Binding-site contacts:
Ligand atom N3A contacts residue LEU217 of chain 54.A at 3.4 Å.
Ligand atom CM2 contacts residue ILE236 of chain 54.A at 4.0 Å (hydrophobic).
Ligand atom O5A contacts residue ALA166 of chain 54.A at 3.9 Å.
Ligand atom C1B contacts residue ILE98 of chain 54.A at 3.6 Å (hydrophobic).
Ligand atom C1B contacts residue LEU181 of chain 54.A at 3.8 Å (hydrophobic).
Ligand atom C2A contacts residue PHE179 of chain 54.A at 3.3 Å (hydrophobic).
Ligand atom CM6 contacts residue LEU184 of chain 54.A at 3.4 Å (hydrophobic).
Ligand atom N3A contacts residue PHE179 of chain 54.A at 3.0 Å.
Ligand atom C4A contacts residue TYR144 of chain 54.A at 3.8 Å (hydrophobic).
Ligand atom C5 contacts residue MET214 of chain 54.A at 3.6 Å (hydrophobic).
Ligand atom C6B contacts residue ILE98 of chain 54.A at 3.6 Å (hydrophobic).
Ligand atom CM6 contacts residue LEU181 of chain 54.A at 3.7 Å (hydrophobic).
Ligand atom CM6 contacts residue TYR144 of chain 54.A at 3.7 Å (hydrophobic).
Ligand atom C1A contacts residue PHE179 of chain 54.A at 3.5 Å (hydrophobic).
Ligand atom C2B contacts residue ILE98 of chain 54.A at 3.9 Å (hydrophobic).
Ligand atom CM4 contacts residue TYR142 of chain 54.A at 3.1 Å (hydrophobic).
Ligand atom C1C contacts residue MET214 of chain 54.A at 3.7 Å (hydrophobic).
Ligand atom CM4 contacts residue VAL168 of chain 54.A at 3.5 Å (hydrophobic).
Ligand atom C5B contacts residue LEU181 of chain 54.A at 3.3 Å (hydrophobic).
Ligand atom C4B contacts residue PHE179 of chain 54.A at 3.9 Å (hydrophobic).
Ligand atom C5B contacts residue TYR144 of chain 54.A at 3.6 Å (hydrophobic).
Ligand atom C3 contacts residue LEU100 of chain 54.A at 3.9 Å (hydrophobic).
Ligand atom CM3 contacts residue TYR190 of chain 54.A at 3.9 Å (hydrophobic).
Ligand atom C4B contacts residue LEU181 of chain 54.A at 3.8 Å (hydrophobic).
Ligand atom CM2 contacts residue ILE122 of chain 54.A at 3.7 Å (hydrophobic).
Ligand atom C2C contacts residue ILE98 of chain 54.A at 4.0 Å (hydrophobic).
Ligand atom N2 contacts residue MET214 of chain 54.A at 3.8 Å.
Ligand atom C1A contacts residue TYR144 of chain 54.A at 3.1 Å (hydrophobic).
Ligand atom C4A contacts residue PHE179 of chain 54.A at 3.3 Å (hydrophobic).
Ligand atom O1B contacts residue ILE98 of chain 54.A at 2.9 Å.
Ligand atom O5A contacts residue TYR144 of chain 54.A at 3.1 Å.
Ligand atom C6B contacts residue LEU181 of chain 54.A at 3.3 Å (hydrophobic).
Ligand atom O1 contacts residue MET214 of chain 54.A at 3.2 Å.
Ligand atom C2B contacts residue ILE122 of chain 54.A at 3.9 Å (hydrophobic).
Ligand atom O1 contacts residue LEU100 of chain 54.A at 4.0 Å.
Ligand atom O5A contacts residue PHE179 of chain 54.A at 3.7 Å.
Ligand atom C2A contacts residue TYR144 of chain 54.A at 3.7 Å (hydrophobic).
Ligand atom CM4 contacts residue PHE179 of chain 54.A at 3.9 Å (hydrophobic).
Ligand atom C4 contacts residue TYR190 of chain 54.A at 3.8 Å (hydrophobic).
Ligand atom N2 contacts residue LEU100 of chain 54.A at 3.8 Å.

This protein binds this small molecule.
Small molecule (SMILES): Cc1cc(CCCOc2c(C)cc(-c3coc(C)n3)cc2C)on1

Sequence of chain 54.A:
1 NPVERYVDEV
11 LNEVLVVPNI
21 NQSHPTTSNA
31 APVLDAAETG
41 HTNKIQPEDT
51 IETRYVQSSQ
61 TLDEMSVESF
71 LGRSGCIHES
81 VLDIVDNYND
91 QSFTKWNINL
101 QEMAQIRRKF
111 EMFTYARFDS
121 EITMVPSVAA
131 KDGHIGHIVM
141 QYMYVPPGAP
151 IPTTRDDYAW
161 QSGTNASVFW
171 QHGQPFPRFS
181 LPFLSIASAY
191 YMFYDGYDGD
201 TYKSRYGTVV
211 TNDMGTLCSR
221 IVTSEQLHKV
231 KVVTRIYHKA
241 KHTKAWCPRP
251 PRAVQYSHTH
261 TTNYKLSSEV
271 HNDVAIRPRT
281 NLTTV

Sequence of chain 54.C:
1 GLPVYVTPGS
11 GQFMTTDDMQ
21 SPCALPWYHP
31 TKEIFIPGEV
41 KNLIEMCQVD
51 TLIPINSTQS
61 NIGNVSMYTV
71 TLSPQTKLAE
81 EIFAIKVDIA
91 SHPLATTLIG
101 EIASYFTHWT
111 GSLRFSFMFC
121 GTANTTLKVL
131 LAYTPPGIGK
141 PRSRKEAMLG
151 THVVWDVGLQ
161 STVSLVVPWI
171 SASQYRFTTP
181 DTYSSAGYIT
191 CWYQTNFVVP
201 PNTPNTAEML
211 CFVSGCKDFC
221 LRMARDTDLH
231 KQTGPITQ